A small-molecule ligand and the protein it binds are described below.
Small molecule (SMILES): CC(=O)N[C@H]1[C@H](O[C@H]2[C@H](O)[C@@H](NC(C)=O)CO[C@@H]2CO)O[C@H](CO)[C@@H](O)[C@@H]1O

Binding-site contacts:
Ligand atom O7 contacts residue ASN402 of chain 1.D at 3.4 Å (h-bond).
Ligand atom C8 contacts residue ASN402 of chain 1.D at 3.9 Å.
Ligand atom C5 contacts residue ASN402 of chain 1.D at 3.7 Å.
Ligand atom N2 contacts residue ASN402 of chain 1.D at 2.8 Å (h-bond).
Ligand atom C8 contacts residue THR404 of chain 1.D at 3.6 Å.
Ligand atom C8 contacts residue THR274 of chain 1.D at 3.1 Å.
Ligand atom C7 contacts residue ASN402 of chain 1.D at 3.3 Å.
Ligand atom C1 contacts residue ASN402 of chain 1.D at 1.5 Å.
Ligand atom O5 contacts residue ASN402 of chain 1.D at 2.4 Å (h-bond).
Ligand atom C4 contacts residue ASN402 of chain 1.D at 4.2 Å.
Ligand atom C7 contacts residue THR274 of chain 1.D at 4.4 Å.
Ligand atom C2 contacts residue ASN402 of chain 1.D at 2.4 Å.
Ligand atom C8 contacts residue PRO276 of chain 1.D at 4.2 Å (hydrophobic).
Ligand atom C3 contacts residue ASN402 of chain 1.D at 3.7 Å.
Ligand atom O7 contacts residue PRO276 of chain 1.D at 4.0 Å.

Sequence of chain 1.D:
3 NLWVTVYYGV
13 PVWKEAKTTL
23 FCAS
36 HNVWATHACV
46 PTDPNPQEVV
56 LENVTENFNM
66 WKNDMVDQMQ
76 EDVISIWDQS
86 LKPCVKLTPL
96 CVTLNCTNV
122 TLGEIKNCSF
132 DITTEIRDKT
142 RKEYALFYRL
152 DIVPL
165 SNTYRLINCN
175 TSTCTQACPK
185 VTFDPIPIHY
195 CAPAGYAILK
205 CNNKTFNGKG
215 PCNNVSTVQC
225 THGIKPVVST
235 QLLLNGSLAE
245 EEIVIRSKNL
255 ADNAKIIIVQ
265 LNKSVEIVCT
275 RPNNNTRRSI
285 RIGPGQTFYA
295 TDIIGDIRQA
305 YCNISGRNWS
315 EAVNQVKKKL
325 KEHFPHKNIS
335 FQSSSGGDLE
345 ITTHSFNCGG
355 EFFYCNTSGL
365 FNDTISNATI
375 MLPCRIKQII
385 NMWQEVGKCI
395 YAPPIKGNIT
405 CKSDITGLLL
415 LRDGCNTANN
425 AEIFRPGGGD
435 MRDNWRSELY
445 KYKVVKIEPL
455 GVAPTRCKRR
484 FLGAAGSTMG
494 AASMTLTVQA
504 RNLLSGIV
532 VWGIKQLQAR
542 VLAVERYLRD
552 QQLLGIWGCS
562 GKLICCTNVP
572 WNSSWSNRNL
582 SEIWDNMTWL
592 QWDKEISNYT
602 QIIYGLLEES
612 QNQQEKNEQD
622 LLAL